Sequence of chain 1.C:
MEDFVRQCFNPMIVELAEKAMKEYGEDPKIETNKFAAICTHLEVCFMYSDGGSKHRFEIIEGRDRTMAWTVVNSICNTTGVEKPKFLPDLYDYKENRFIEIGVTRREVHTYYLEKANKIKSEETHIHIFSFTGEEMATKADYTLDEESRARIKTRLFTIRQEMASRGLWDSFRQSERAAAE

The small molecule below binds the protein below.
Small molecule (SMILES): O=C(O)C(=O)CC(=O)c1ccccc1

Binding-site contacts:
Ligand atom C8 contacts residue XI71 of chain 1.V at 3.5 Å.
Ligand atom C10 contacts residue GLU100 of chain 1.C at 3.6 Å.
Ligand atom C4 contacts residue TYR24 of chain 1.C at 3.6 Å (hydrophobic).
Ligand atom O11 contacts residue MN1 of chain 1.S at 2.1 Å.
Ligand atom C10 contacts residue XI71 of chain 1.V at 3.6 Å.
Ligand atom C5 contacts residue TYR24 of chain 1.C at 3.3 Å (hydrophobic).
Ligand atom C4 contacts residue XI71 of chain 1.V at 3.8 Å.
Ligand atom C10 contacts residue HIS41 of chain 1.C at 3.9 Å.
Ligand atom C10 contacts residue LYS115 of chain 1.C at 3.3 Å.
Ligand atom O11 contacts residue GLU100 of chain 1.C at 3.0 Å (salt-bridge).
Ligand atom O10 contacts residue TYR111 of chain 1.C at 3.9 Å.
Ligand atom O8 contacts residue ASP89 of chain 1.C at 3.1 Å (salt-bridge).
Ligand atom O8 contacts residue GLU100 of chain 1.C at 3.5 Å (salt-bridge).
Ligand atom O8 contacts residue MN1 of chain 1.S at 2.6 Å.
Ligand atom C3 contacts residue XI71 of chain 1.V at 3.8 Å.
Ligand atom O10 contacts residue LYS115 of chain 1.C at 3.2 Å (salt-bridge).
Ligand atom C9 contacts residue GLU61 of chain 1.C at 4.0 Å.
Ligand atom C9 contacts residue MN1 of chain 1.S at 3.2 Å.
Ligand atom C9 contacts residue XI71 of chain 1.V at 3.3 Å.
Ligand atom C8 contacts residue MN1 of chain 1.T at 3.7 Å.
Ligand atom C9 contacts residue MN1 of chain 1.T at 3.3 Å.
Ligand atom O14 contacts residue GLU61 of chain 1.C at 3.0 Å (salt-bridge).
Ligand atom O10 contacts residue XI71 of chain 1.V at 3.8 Å.
Ligand atom C6 contacts residue XI71 of chain 1.V at 3.9 Å.
Ligand atom O8 contacts residue HIS41 of chain 1.C at 3.4 Å.
Ligand atom O14 contacts residue MN1 of chain 1.T at 2.2 Å.
Ligand atom O8 contacts residue MN1 of chain 1.T at 2.1 Å.
Ligand atom C2 contacts residue XI71 of chain 1.V at 3.8 Å.
Ligand atom O11 contacts residue LYS115 of chain 1.C at 3.1 Å (salt-bridge).
Ligand atom C7 contacts residue XI71 of chain 1.V at 3.4 Å.
Ligand atom O14 contacts residue XI71 of chain 1.V at 3.8 Å.
Ligand atom C7 contacts residue MN1 of chain 1.T at 3.2 Å.
Ligand atom O11 contacts residue HIS41 of chain 1.C at 3.1 Å (h-bond).
Ligand atom O8 contacts residue XI71 of chain 1.V at 3.8 Å.
Ligand atom C1 contacts residue XI71 of chain 1.V at 3.4 Å.
Ligand atom C9 contacts residue GLU100 of chain 1.C at 3.9 Å.
Ligand atom O11 contacts residue ILE101 of chain 1.C at 3.0 Å (h-bond).
Ligand atom C10 contacts residue MN1 of chain 1.S at 3.0 Å.
Ligand atom O8 contacts residue GLU61 of chain 1.C at 3.0 Å (salt-bridge).
Ligand atom C7 contacts residue GLU61 of chain 1.C at 3.9 Å.